This small molecule binds to this protein.
Small molecule (SMILES): Nc1ccn([C@H]2C[C@H](O[P](=O)(O)OC[C@H]3O[C@@H](n4cnc5c(=O)nc(N)[nH]c54)C[C@@H]3O)[C@@H](CO[P](=O)(O)O[C@H]3C[C@H](n4ccc(N)nc4=O)O[C@@H]3CO[P](=O)(O)O[C@H]3C[C@H](n4cnc5c(=O)nc(N)[nH]c54)O[C@@H]3COP(=O)(O)O)O2)c(=O)n1

Binding-site contacts:
Ligand atom C8 contacts residue ARG35 of chain 1.I at 3.0 Å.
Ligand atom P contacts residue ARG68 of chain 1.I at 3.3 Å.
Ligand atom C3' contacts residue GLY64 of chain 1.I at 3.7 Å.
Ligand atom C2 contacts residue TRP34 of chain 1.I at 3.4 Å (hydrophobic).
Ligand atom O3' contacts residue GLY64 of chain 1.I at 3.1 Å.
Ligand atom N1 contacts residue TRP34 of chain 1.I at 3.5 Å (h-bond).
Ligand atom C6 contacts residue TRP34 of chain 1.I at 3.6 Å (hydrophobic).
Ligand atom O3' contacts residue MET69 of chain 1.I at 3.5 Å.
Ligand atom OP1 contacts residue GLY64 of chain 1.I at 2.7 Å (h-bond).
Ligand atom OP1 contacts residue PRO63 of chain 1.I at 3.6 Å.
Ligand atom OP2 contacts residue ARG35 of chain 1.I at 3.1 Å (salt-bridge).
Ligand atom O4' contacts residue TYR39 of chain 1.I at 3.7 Å.
Ligand atom N3 contacts residue GLY38 of chain 1.I at 3.1 Å.
Ligand atom OP3 contacts residue TYR39 of chain 1.I at 3.6 Å (h-bond).
Ligand atom C1' contacts residue ARG35 of chain 1.I at 3.6 Å.
Ligand atom OP3 contacts residue ARG68 of chain 1.I at 2.9 Å (salt-bridge).
Ligand atom C5' contacts residue ARG35 of chain 1.I at 3.6 Å.
Ligand atom P contacts residue ARG35 of chain 1.I at 3.5 Å.
Ligand atom C5 contacts residue TRP34 of chain 1.I at 3.5 Å (hydrophobic).
Ligand atom P contacts residue GLY64 of chain 1.I at 3.6 Å.
Ligand atom C4 contacts residue TRP34 of chain 1.I at 3.3 Å (hydrophobic).
Ligand atom OP1 contacts residue ARG68 of chain 1.I at 3.3 Å (salt-bridge).
Ligand atom OP2 contacts residue ARG68 of chain 1.I at 2.7 Å (salt-bridge).
Ligand atom OP3 contacts residue LYS72 of chain 1.I at 2.7 Å (salt-bridge).
Ligand atom C4' contacts residue GLY64 of chain 1.I at 3.0 Å.
Ligand atom O4' contacts residue ARG35 of chain 1.I at 3.3 Å (salt-bridge).
Ligand atom O3' contacts residue ILE65 of chain 1.I at 3.6 Å (h-bond).
Ligand atom OP1 contacts residue GLY66 of chain 1.I at 3.2 Å (h-bond).
Ligand atom N3 contacts residue TRP34 of chain 1.I at 3.3 Å (h-bond).
Ligand atom OP1 contacts residue MET69 of chain 1.I at 2.8 Å (h-bond).
Ligand atom N9 contacts residue ARG35 of chain 1.I at 3.6 Å.
Ligand atom C5' contacts residue ARG68 of chain 1.I at 3.6 Å.
Ligand atom O5' contacts residue TYR39 of chain 1.I at 3.5 Å (h-bond).
Ligand atom OP1 contacts residue TYR39 of chain 1.I at 2.6 Å (h-bond).
Ligand atom C5' contacts residue GLY64 of chain 1.I at 3.2 Å.
Ligand atom O5' contacts residue GLY66 of chain 1.I at 3.2 Å (h-bond).
Ligand atom O6 contacts residue TRP34 of chain 1.I at 3.6 Å.
Ligand atom P contacts residue TYR39 of chain 1.I at 3.4 Å.
Ligand atom OP1 contacts residue TYR27 of chain 1.I at 2.7 Å (h-bond).
Ligand atom O5' contacts residue ARG35 of chain 1.I at 2.7 Å (salt-bridge).

Sequence of chain 1.I:
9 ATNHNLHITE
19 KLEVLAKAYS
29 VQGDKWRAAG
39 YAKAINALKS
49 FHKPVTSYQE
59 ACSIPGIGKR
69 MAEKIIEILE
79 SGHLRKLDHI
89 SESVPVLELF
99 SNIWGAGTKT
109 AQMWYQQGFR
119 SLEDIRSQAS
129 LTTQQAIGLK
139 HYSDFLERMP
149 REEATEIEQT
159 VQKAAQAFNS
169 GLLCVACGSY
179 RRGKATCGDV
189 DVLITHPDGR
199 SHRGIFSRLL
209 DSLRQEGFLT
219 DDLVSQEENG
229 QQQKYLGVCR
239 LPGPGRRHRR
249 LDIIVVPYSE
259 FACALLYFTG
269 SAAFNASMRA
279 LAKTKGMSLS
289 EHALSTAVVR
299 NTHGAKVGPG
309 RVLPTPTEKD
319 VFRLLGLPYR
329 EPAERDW